Sequence of chain 1.D:
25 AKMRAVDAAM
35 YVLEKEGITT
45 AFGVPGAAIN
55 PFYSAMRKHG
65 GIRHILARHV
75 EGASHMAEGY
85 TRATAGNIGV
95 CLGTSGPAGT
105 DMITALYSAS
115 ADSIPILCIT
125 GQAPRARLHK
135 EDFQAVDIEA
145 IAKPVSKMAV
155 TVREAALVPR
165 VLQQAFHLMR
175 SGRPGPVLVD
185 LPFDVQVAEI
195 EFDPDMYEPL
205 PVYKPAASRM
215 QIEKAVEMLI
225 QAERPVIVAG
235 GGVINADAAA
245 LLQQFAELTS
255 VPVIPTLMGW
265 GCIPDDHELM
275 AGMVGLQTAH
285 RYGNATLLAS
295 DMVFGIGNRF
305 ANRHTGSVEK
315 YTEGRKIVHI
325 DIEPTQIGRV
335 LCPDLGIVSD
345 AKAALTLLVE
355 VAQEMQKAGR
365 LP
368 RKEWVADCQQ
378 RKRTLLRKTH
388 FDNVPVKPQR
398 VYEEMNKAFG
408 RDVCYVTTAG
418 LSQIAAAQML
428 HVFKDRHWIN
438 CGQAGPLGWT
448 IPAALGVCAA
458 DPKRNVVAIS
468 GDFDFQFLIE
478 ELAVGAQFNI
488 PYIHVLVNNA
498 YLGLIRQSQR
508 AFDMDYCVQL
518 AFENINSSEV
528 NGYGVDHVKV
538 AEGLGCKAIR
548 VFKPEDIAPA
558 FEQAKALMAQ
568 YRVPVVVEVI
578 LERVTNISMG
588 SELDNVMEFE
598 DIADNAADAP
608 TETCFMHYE

The protein below binds the small molecule below.
Small molecule (SMILES): CO[P](=O)(O)C(C)=O

Sequence of chain 1.F:
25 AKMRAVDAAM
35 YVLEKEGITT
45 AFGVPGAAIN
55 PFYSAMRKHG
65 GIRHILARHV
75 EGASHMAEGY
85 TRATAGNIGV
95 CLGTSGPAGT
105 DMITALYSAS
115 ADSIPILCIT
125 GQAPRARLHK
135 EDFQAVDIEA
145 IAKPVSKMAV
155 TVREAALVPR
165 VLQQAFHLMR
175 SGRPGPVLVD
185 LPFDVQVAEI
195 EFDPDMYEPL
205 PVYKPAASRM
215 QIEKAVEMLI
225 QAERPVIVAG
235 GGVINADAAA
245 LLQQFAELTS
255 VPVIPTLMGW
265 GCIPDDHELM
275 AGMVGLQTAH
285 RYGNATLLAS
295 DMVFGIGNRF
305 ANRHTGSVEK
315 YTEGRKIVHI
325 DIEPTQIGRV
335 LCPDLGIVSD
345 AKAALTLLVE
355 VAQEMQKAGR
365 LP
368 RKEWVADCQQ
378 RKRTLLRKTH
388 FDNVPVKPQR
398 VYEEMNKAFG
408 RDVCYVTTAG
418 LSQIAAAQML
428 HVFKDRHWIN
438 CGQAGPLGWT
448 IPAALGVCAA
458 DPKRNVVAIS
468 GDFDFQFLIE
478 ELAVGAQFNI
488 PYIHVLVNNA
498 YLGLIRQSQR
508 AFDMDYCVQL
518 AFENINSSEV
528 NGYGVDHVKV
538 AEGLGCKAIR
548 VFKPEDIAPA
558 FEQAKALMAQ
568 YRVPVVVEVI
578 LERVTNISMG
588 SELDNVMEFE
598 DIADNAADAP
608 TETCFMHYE

Binding-site contacts:
Ligand atom C3 contacts residue PHE485 of chain 1.F at 3.8 Å (hydrophobic).
Ligand atom C2 contacts residue CYS514 of chain 1.D at 3.3 Å (hydrophobic).
Ligand atom C2 contacts residue HIS68 of chain 1.F at 4.0 Å.
Ligand atom C5 contacts residue PHE485 of chain 1.F at 4.1 Å (hydrophobic).
Ligand atom O5 contacts residue CYS514 of chain 1.D at 2.8 Å (h-bond).
Ligand atom O1 contacts residue PHE485 of chain 1.F at 2.6 Å.
Ligand atom O5 contacts residue HIS68 of chain 1.F at 4.2 Å.
Ligand atom C3 contacts residue HIS68 of chain 1.F at 2.8 Å.
Ligand atom P1 contacts residue PHE485 of chain 1.F at 3.8 Å.
Ligand atom P1 contacts residue CYS514 of chain 1.D at 4.1 Å.
Ligand atom C3 contacts residue CYS514 of chain 1.D at 3.3 Å (hydrophobic).
Ligand atom O1 contacts residue GLN516 of chain 1.D at 4.2 Å.
Ligand atom O2 contacts residue GLN516 of chain 1.D at 3.7 Å.
Ligand atom O2 contacts residue CYS514 of chain 1.D at 3.5 Å.
Ligand atom C3 contacts residue ILE69 of chain 1.F at 4.3 Å (hydrophobic).
Ligand atom O1 contacts residue LEU70 of chain 1.F at 4.2 Å.
Ligand atom C3 contacts residue LEU70 of chain 1.F at 3.6 Å (hydrophobic).
Ligand atom O3 contacts residue PHE485 of chain 1.F at 4.1 Å.
Ligand atom O2 contacts residue VAL515 of chain 1.D at 3.9 Å.
Ligand atom C2 contacts residue PHE485 of chain 1.F at 4.2 Å (hydrophobic).
Ligand atom O1 contacts residue GLN484 of chain 1.F at 3.5 Å (h-bond).